Binding-site contacts:
Ligand atom O12 contacts residue ASN170 of chain 1.A at 2.9 Å (h-bond).
Ligand atom O12 contacts residue MET40 of chain 1.A at 3.7 Å.
Ligand atom C3 contacts residue ASN170 of chain 1.A at 3.8 Å.
Ligand atom C3 contacts residue GLU199 of chain 1.A at 3.1 Å.
Ligand atom C10 contacts residue PRO174 of chain 1.A at 3.9 Å (hydrophobic).
Ligand atom C16 contacts residue MG1 of chain 1.B at 3.2 Å.
Ligand atom C14 contacts residue MET40 of chain 1.A at 4.0 Å (hydrophobic).
Ligand atom C16 contacts residue ASP141 of chain 1.A at 3.1 Å.
Ligand atom C4 contacts residue MG1 of chain 1.B at 3.0 Å.
Ligand atom C18 contacts residue MET40 of chain 1.A at 3.7 Å (hydrophobic).
Ligand atom C4 contacts residue ASN170 of chain 1.A at 3.1 Å.
Ligand atom O12 contacts residue MG1 of chain 1.B at 2.3 Å.
Ligand atom O19 contacts residue HIS142 of chain 1.A at 3.8 Å.
Ligand atom C14 contacts residue MG1 of chain 1.B at 3.0 Å.
Ligand atom N17 contacts residue ASP141 of chain 1.A at 3.9 Å.
Ligand atom O19 contacts residue TRP143 of chain 1.A at 3.6 Å.
Ligand atom N17 contacts residue HIS142 of chain 1.A at 2.7 Å (h-bond).
Ligand atom C16 contacts residue HIS142 of chain 1.A at 3.5 Å.
Ligand atom C2 contacts residue PRO174 of chain 1.A at 3.7 Å (hydrophobic).
Ligand atom C16 contacts residue ASN170 of chain 1.A at 3.8 Å.
Ligand atom N17 contacts residue SAH1 of chain 1.C at 3.4 Å.
Ligand atom C13 contacts residue MET40 of chain 1.A at 3.7 Å (hydrophobic).
Ligand atom C9 contacts residue LEU198 of chain 1.A at 3.9 Å (hydrophobic).
Ligand atom C1 contacts residue PRO174 of chain 1.A at 3.7 Å (hydrophobic).
Ligand atom N15 contacts residue ASP141 of chain 1.A at 3.0 Å (salt-bridge).
Ligand atom C10 contacts residue LEU198 of chain 1.A at 3.9 Å (hydrophobic).
Ligand atom O12 contacts residue ASP169 of chain 1.A at 3.3 Å (salt-bridge).
Ligand atom O12 contacts residue GLU199 of chain 1.A at 2.4 Å (salt-bridge).
Ligand atom C9 contacts residue VAL173 of chain 1.A at 4.0 Å (hydrophobic).
Ligand atom C4 contacts residue MET40 of chain 1.A at 3.8 Å (hydrophobic).
Ligand atom C6 contacts residue TRP38 of chain 1.A at 3.8 Å (hydrophobic).
Ligand atom C5 contacts residue TRP38 of chain 1.A at 3.8 Å (hydrophobic).
Ligand atom C18 contacts residue HIS142 of chain 1.A at 3.7 Å.
Ligand atom C3 contacts residue MET40 of chain 1.A at 4.0 Å (hydrophobic).
Ligand atom C4 contacts residue GLU199 of chain 1.A at 3.1 Å.
Ligand atom C16 contacts residue SAH1 of chain 1.C at 3.5 Å.
Ligand atom C14 contacts residue ASN170 of chain 1.A at 3.2 Å.
Ligand atom N15 contacts residue MG1 of chain 1.B at 2.2 Å.
Ligand atom C5 contacts residue PRO174 of chain 1.A at 3.9 Å (hydrophobic).
Ligand atom N15 contacts residue ASN170 of chain 1.A at 2.9 Å (h-bond).

This protein binds this small molecule.
Small molecule (SMILES): O=c1[nH]cnc2c(O)cc(-c3ccc(F)cc3)cc12

Sequence of chain 1.A:
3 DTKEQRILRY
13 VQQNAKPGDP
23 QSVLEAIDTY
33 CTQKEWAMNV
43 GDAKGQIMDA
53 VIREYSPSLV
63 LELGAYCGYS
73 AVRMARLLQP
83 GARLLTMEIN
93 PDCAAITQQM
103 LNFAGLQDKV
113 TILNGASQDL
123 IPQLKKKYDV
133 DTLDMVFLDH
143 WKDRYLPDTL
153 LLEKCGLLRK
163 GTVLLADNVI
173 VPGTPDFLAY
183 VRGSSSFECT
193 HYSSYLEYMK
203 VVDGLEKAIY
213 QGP